A protein and the small-molecule ligand that binds it are described below.
Small molecule (SMILES): C[C@@H](C(=O)O)C(=O)SCCNC(=O)CCNC(=O)[C@H](O)C(C)(C)COP(=O)(O)OP(=O)(O)OC[C@H]1O[C@@H](n2cnc3c(N)ncnc32)[C@H](O)[C@@H]1OP(=O)(O)O

Binding-site contacts:
Ligand atom C5' contacts residue MCA1 of chain 1.F at 0.0 Å.
Ligand atom C4' contacts residue MCA1 of chain 1.F at 0.0 Å.
Ligand atom C6 contacts residue MCA1 of chain 1.F at 0.0 Å.
Ligand atom C2 contacts residue MCA1 of chain 1.F at 0.0 Å.
Ligand atom N7 contacts residue MCA1 of chain 1.F at 0.0 Å (h-bond).
Ligand atom CP8 contacts residue MCA1 of chain 1.F at 0.0 Å.
Ligand atom O11 contacts residue MCA1 of chain 1.F at 0.0 Å (h-bond).
Ligand atom C5 contacts residue MCA1 of chain 1.F at 0.0 Å.
Ligand atom C2' contacts residue MCA1 of chain 1.F at 0.0 Å.
Ligand atom CPB contacts residue MCA1 of chain 1.F at 0.0 Å.
Ligand atom O7 contacts residue MCA1 of chain 1.F at 0.0 Å (h-bond).
Ligand atom P1 contacts residue MCA1 of chain 1.F at 0.0 Å.
Ligand atom O6 contacts residue MCA1 of chain 1.F at 0.0 Å (h-bond).
Ligand atom O21 contacts residue MCA1 of chain 1.F at 0.0 Å (h-bond).
Ligand atom N6 contacts residue MCA1 of chain 1.F at 0.0 Å (h-bond).
Ligand atom O4' contacts residue MCA1 of chain 1.F at 0.0 Å (h-bond).
Ligand atom O2' contacts residue MCA1 of chain 1.F at 0.0 Å (h-bond).
Ligand atom CP5 contacts residue MCA1 of chain 1.F at 0.0 Å.
Ligand atom C3' contacts residue MCA1 of chain 1.F at 0.0 Å.
Ligand atom CP9 contacts residue MCA1 of chain 1.F at 0.0 Å.
Ligand atom O3' contacts residue MCA1 of chain 1.F at 0.0 Å (h-bond).
Ligand atom CP7 contacts residue MCA1 of chain 1.F at 0.0 Å.
Ligand atom C4 contacts residue MCA1 of chain 1.F at 0.0 Å.
Ligand atom OP1 contacts residue MCA1 of chain 1.F at 0.0 Å (h-bond).
Ligand atom O12 contacts residue MCA1 of chain 1.F at 0.0 Å (h-bond).
Ligand atom P2 contacts residue MCA1 of chain 1.F at 0.0 Å.
Ligand atom OP3 contacts residue MCA1 of chain 1.F at 0.0 Å (h-bond).
Ligand atom CP6 contacts residue MCA1 of chain 1.F at 0.0 Å.
Ligand atom CPA contacts residue MCA1 of chain 1.F at 0.0 Å.
Ligand atom CP4 contacts residue MCA1 of chain 1.F at 0.0 Å.
Ligand atom CP3 contacts residue MCA1 of chain 1.F at 0.0 Å.
Ligand atom C1' contacts residue MCA1 of chain 1.F at 0.0 Å.
Ligand atom OP2 contacts residue MCA1 of chain 1.F at 0.0 Å (h-bond).
Ligand atom N9 contacts residue MCA1 of chain 1.F at 0.0 Å (h-bond).
Ligand atom N3 contacts residue MCA1 of chain 1.F at 0.0 Å (h-bond).
Ligand atom NP2 contacts residue MCA1 of chain 1.F at 0.0 Å (h-bond).
Ligand atom N1 contacts residue MCA1 of chain 1.F at 0.0 Å (h-bond).
Ligand atom C8 contacts residue MCA1 of chain 1.F at 0.0 Å.
Ligand atom O5' contacts residue MCA1 of chain 1.F at 0.0 Å (h-bond).
Ligand atom O22 contacts residue MCA1 of chain 1.F at 0.0 Å (h-bond).

Sequence of chain 1.A:
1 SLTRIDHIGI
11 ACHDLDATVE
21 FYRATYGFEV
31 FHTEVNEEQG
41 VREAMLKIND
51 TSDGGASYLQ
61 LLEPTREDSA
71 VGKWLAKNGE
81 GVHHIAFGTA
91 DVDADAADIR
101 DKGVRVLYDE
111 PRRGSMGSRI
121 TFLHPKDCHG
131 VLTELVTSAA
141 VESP